The small molecule below binds the protein below.
Small molecule (SMILES): C[C@@H]1NC(=O)[C@H](C[C@@](C)(O)CO)NC(=O)[C@@H]2CC3=C(N=C4C=CC=CC43)SC[C@H](NC(=O)[C@@H]([C@H](C)O)NC1=O)C(=O)N1C[C@H](O)C[C@H]1C(=O)N[C@@H](C)C(=O)N2

Sequence of chain 1.E:
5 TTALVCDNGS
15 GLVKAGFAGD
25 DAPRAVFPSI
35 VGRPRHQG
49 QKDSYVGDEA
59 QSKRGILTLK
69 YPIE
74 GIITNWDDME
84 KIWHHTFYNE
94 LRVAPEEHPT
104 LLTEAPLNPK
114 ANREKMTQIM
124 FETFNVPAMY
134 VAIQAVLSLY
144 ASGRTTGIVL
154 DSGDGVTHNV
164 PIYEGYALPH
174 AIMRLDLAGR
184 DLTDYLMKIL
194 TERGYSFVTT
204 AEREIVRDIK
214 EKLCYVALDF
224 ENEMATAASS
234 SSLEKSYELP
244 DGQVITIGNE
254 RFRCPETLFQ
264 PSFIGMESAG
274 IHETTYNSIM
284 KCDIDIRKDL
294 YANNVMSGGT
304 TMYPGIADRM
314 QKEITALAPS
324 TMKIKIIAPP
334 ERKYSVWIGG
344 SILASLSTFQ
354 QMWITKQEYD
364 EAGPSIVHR

Binding-site contacts:
Ligand atom N contacts residue GLY197 of chain 1.D at 3.1 Å (h-bond).
Ligand atom N contacts residue GLU72 of chain 1.E at 3.0 Å (salt-bridge).
Ligand atom CZ3 contacts residue PRO112 of chain 1.E at 3.6 Å (hydrophobic).
Ligand atom CB contacts residue GLY197 of chain 1.D at 3.5 Å.
Ligand atom CZ2 contacts residue ILE75 of chain 1.E at 3.8 Å (hydrophobic).
Ligand atom CZ2 contacts residue ARG177 of chain 1.E at 3.8 Å.
Ligand atom CE3 contacts residue TYR198 of chain 1.D at 3.3 Å (hydrophobic).
Ligand atom CA contacts residue GLU72 of chain 1.E at 3.8 Å.
Ligand atom CE2 contacts residue ILE75 of chain 1.E at 3.6 Å (hydrophobic).
Ligand atom O contacts residue SER199 of chain 1.D at 3.6 Å.
Ligand atom CB contacts residue GLU72 of chain 1.E at 3.6 Å.
Ligand atom CE3 contacts residue ILE75 of chain 1.E at 3.8 Å (hydrophobic).
Ligand atom CD contacts residue GLU72 of chain 1.E at 3.8 Å.
Ligand atom CA contacts residue GLY197 of chain 1.D at 3.8 Å.
Ligand atom CB contacts residue ILE75 of chain 1.E at 3.8 Å (hydrophobic).
Ligand atom CD2 contacts residue SER199 of chain 1.D at 3.6 Å.
Ligand atom O contacts residue GLN246 of chain 1.D at 3.3 Å (h-bond).
Ligand atom O1 contacts residue GLY197 of chain 1.D at 2.7 Å (h-bond).
Ligand atom CA contacts residue SER199 of chain 1.D at 3.6 Å.
Ligand atom CA contacts residue GLN246 of chain 1.D at 3.7 Å.
Ligand atom CG contacts residue GLU72 of chain 1.E at 3.5 Å.
Ligand atom CE2 contacts residue SER199 of chain 1.D at 4.0 Å.
Ligand atom CH2 contacts residue ARG177 of chain 1.E at 3.9 Å.
Ligand atom CG contacts residue GLY197 of chain 1.D at 3.5 Å.
Ligand atom CG2 contacts residue GLU205 of chain 1.D at 3.2 Å.
Ligand atom CB contacts residue TYR198 of chain 1.D at 3.9 Å (hydrophobic).
Ligand atom CA contacts residue GLU205 of chain 1.D at 3.9 Å.
Ligand atom CD2 contacts residue ILE75 of chain 1.E at 3.6 Å (hydrophobic).
Ligand atom CE3 contacts residue PRO112 of chain 1.E at 3.9 Å (hydrophobic).
Ligand atom CZ3 contacts residue TYR198 of chain 1.D at 3.6 Å (hydrophobic).
Ligand atom O contacts residue TYR198 of chain 1.D at 3.9 Å.
Ligand atom CB contacts residue GLU72 of chain 1.E at 3.5 Å.
Ligand atom CB contacts residue GLU205 of chain 1.D at 3.2 Å.
Ligand atom CD1 contacts residue GLY197 of chain 1.D at 3.8 Å.
Ligand atom CH2 contacts residue ILE75 of chain 1.E at 4.0 Å (hydrophobic).
Ligand atom CE3 contacts residue SER199 of chain 1.D at 3.9 Å.
Ligand atom CZ3 contacts residue THR194 of chain 1.D at 3.8 Å.
Ligand atom NE1 contacts residue ASP179 of chain 1.E at 4.0 Å.
Ligand atom CB contacts residue TYR198 of chain 1.D at 3.6 Å (hydrophobic).
Ligand atom CG contacts residue SER199 of chain 1.D at 3.9 Å.

Sequence of chain 1.D:
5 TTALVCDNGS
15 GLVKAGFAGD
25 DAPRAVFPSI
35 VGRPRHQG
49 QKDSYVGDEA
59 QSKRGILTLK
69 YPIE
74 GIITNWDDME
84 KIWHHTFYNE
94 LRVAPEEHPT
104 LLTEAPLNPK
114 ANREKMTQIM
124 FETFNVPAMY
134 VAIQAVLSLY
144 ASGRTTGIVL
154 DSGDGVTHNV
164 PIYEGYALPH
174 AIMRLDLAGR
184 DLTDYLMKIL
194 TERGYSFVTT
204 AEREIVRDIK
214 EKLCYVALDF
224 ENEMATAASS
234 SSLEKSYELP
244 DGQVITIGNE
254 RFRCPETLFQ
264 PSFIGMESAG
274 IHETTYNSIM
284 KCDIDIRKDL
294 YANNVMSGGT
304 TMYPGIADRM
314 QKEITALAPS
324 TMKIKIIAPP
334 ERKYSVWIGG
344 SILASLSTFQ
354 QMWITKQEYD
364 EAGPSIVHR